Binding-site contacts:
Ligand atom CD1 contacts residue ALA70 of chain 1.A at 3.9 Å (hydrophobic).
Ligand atom C contacts residue TYR151 of chain 1.A at 3.5 Å (hydrophobic).
Ligand atom NN contacts residue GLN109 of chain 1.A at 3.4 Å (h-bond).
Ligand atom N contacts residue GLN173 of chain 1.A at 2.8 Å (h-bond).
Ligand atom CB contacts residue GLY34 of chain 1.A at 3.6 Å.
Ligand atom O2 contacts residue GLN109 of chain 1.A at 2.9 Å (h-bond).
Ligand atom N contacts residue TYR151 of chain 1.A at 2.8 Å (h-bond).
Ligand atom O contacts residue TYR151 of chain 1.A at 3.4 Å (h-bond).
Ligand atom O2 contacts residue MET154 of chain 1.A at 3.8 Å.
Ligand atom CB contacts residue GLU36 of chain 1.A at 3.9 Å.
Ligand atom OXT contacts residue GLU36 of chain 1.A at 3.0 Å (salt-bridge).
Ligand atom CD1 contacts residue ALA67 of chain 1.A at 3.5 Å (hydrophobic).
Ligand atom CB contacts residue TYR151 of chain 1.A at 3.6 Å (hydrophobic).
Ligand atom OXT contacts residue GLY34 of chain 1.A at 3.9 Å.
Ligand atom O2 contacts residue LEU65 of chain 1.A at 3.8 Å.
Ligand atom CZ contacts residue GLN155 of chain 1.A at 3.5 Å.
Ligand atom CA contacts residue GLY34 of chain 1.A at 3.8 Å.
Ligand atom CE1 contacts residue LEU65 of chain 1.A at 3.5 Å (hydrophobic).
Ligand atom CG contacts residue GLN155 of chain 1.A at 3.6 Å.
Ligand atom O1 contacts residue GLN109 of chain 1.A at 3.1 Å (h-bond).
Ligand atom CD2 contacts residue GLN155 of chain 1.A at 3.7 Å.
Ligand atom OH contacts residue LEU65 of chain 1.A at 3.5 Å.
Ligand atom CE2 contacts residue GLN155 of chain 1.A at 3.6 Å.
Ligand atom CD2 contacts residue GLY34 of chain 1.A at 3.4 Å.
Ligand atom CA contacts residue GLN155 of chain 1.A at 3.9 Å.
Ligand atom N contacts residue GLN155 of chain 1.A at 2.8 Å (h-bond).
Ligand atom O2 contacts residue GLN155 of chain 1.A at 3.5 Å.
Ligand atom CA contacts residue TYR151 of chain 1.A at 3.4 Å (hydrophobic).
Ligand atom O1 contacts residue ALA70 of chain 1.A at 3.4 Å.
Ligand atom NN contacts residue LEU65 of chain 1.A at 3.6 Å.
Ligand atom O contacts residue GLN173 of chain 1.A at 3.0 Å (h-bond).
Ligand atom O2 contacts residue CYS158 of chain 1.A at 3.2 Å.
Ligand atom CA contacts residue GLN173 of chain 1.A at 3.5 Å.
Ligand atom OH contacts residue GLN155 of chain 1.A at 3.7 Å.
Ligand atom OH contacts residue CYS158 of chain 1.A at 3.2 Å.
Ligand atom OXT contacts residue PHE35 of chain 1.A at 3.7 Å.
Ligand atom CD1 contacts residue GLN155 of chain 1.A at 3.7 Å.
Ligand atom CE2 contacts residue GLY34 of chain 1.A at 3.6 Å.
Ligand atom C contacts residue GLN173 of chain 1.A at 3.6 Å.
Ligand atom CZ contacts residue LEU65 of chain 1.A at 3.5 Å (hydrophobic).

Sequence of chain 1.A:
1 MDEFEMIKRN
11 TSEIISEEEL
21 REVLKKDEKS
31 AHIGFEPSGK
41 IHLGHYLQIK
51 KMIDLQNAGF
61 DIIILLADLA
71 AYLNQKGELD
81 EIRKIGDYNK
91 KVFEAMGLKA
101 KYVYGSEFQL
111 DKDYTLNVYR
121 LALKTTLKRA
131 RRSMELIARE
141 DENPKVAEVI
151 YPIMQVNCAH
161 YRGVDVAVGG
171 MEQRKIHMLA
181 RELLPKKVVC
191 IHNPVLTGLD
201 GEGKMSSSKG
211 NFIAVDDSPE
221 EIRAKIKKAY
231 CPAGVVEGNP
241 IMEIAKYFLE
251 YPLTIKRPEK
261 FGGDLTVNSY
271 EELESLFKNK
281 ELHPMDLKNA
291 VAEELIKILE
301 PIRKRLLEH

This small molecule binds to this protein.
Small molecule (SMILES): N[C@@H](Cc1ccc(O)c([N+](=O)[O-])c1)C(=O)O